A protein and the small-molecule ligand that binds it are described below.
Small molecule (SMILES): C[C@H](C(=O)O)c1ccc(-c2ccccc2)c(F)c1

Sequence of chain 1.A:
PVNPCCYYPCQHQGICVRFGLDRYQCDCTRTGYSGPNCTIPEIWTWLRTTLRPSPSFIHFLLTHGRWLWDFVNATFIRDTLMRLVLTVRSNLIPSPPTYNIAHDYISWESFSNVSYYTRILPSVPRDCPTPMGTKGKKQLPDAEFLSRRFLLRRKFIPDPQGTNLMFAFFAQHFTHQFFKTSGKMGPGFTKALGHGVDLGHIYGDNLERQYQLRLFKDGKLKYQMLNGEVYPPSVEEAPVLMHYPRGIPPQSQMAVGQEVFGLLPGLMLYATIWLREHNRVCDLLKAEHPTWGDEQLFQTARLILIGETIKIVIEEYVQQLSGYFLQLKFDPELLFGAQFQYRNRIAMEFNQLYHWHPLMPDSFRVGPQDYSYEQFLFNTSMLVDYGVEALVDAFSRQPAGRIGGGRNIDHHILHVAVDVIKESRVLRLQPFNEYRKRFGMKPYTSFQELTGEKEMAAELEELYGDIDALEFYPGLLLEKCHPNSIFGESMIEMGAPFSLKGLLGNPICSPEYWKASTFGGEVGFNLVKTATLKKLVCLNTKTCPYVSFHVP

Binding-site contacts:
Ligand atom C1 contacts residue SER510 of chain 1.A at 3.4 Å.
Ligand atom C5 contacts residue SER510 of chain 1.A at 4.0 Å.
Ligand atom O contacts residue TYR335 of chain 1.A at 2.6 Å (h-bond).
Ligand atom O1 contacts residue ALA507 of chain 1.A at 3.5 Å.
Ligand atom C1 contacts residue LEU332 of chain 1.A at 3.4 Å (hydrophobic).
Ligand atom C3 contacts residue ALA507 of chain 1.A at 3.7 Å (hydrophobic).
Ligand atom C12 contacts residue TYR335 of chain 1.A at 3.9 Å (hydrophobic).
Ligand atom C7 contacts residue SER510 of chain 1.A at 3.9 Å.
Ligand atom C3 contacts residue GLY506 of chain 1.A at 3.6 Å.
Ligand atom C5 contacts residue TRP367 of chain 1.A at 3.3 Å (hydrophobic).
Ligand atom C contacts residue SER510 of chain 1.A at 3.3 Å.
Ligand atom C14 contacts residue TYR335 of chain 1.A at 3.8 Å (hydrophobic).
Ligand atom C10 contacts residue ALA507 of chain 1.A at 4.0 Å (hydrophobic).
Ligand atom O1 contacts residue ARG100 of chain 1.A at 2.8 Å (salt-bridge).
Ligand atom O1 contacts residue VAL96 of chain 1.A at 3.7 Å.
Ligand atom F contacts residue ILE503 of chain 1.A at 3.6 Å.
Ligand atom C4 contacts residue TRP367 of chain 1.A at 3.7 Å (hydrophobic).
Ligand atom C4 contacts residue MET502 of chain 1.A at 3.9 Å (hydrophobic).
Ligand atom C8 contacts residue VAL329 of chain 1.A at 3.4 Å (hydrophobic).
Ligand atom O contacts residue ARG100 of chain 1.A at 2.8 Å (salt-bridge).
Ligand atom O1 contacts residue LEU511 of chain 1.A at 3.8 Å.
Ligand atom C7 contacts residue VAL329 of chain 1.A at 3.8 Å (hydrophobic).
Ligand atom C2 contacts residue SER510 of chain 1.A at 4.0 Å.
Ligand atom C7 contacts residue ALA507 of chain 1.A at 3.7 Å (hydrophobic).
Ligand atom C14 contacts residue ARG100 of chain 1.A at 3.1 Å.
Ligand atom C13 contacts residue VAL329 of chain 1.A at 3.8 Å (hydrophobic).
Ligand atom C3 contacts residue MET502 of chain 1.A at 3.9 Å (hydrophobic).
Ligand atom C9 contacts residue ALA507 of chain 1.A at 3.9 Å (hydrophobic).
Ligand atom C4 contacts residue GLY506 of chain 1.A at 3.8 Å.
Ligand atom C8 contacts residue ALA507 of chain 1.A at 3.8 Å (hydrophobic).
Ligand atom C contacts residue LEU332 of chain 1.A at 3.7 Å (hydrophobic).
Ligand atom C contacts residue TRP367 of chain 1.A at 3.7 Å (hydrophobic).
Ligand atom C2 contacts residue LEU332 of chain 1.A at 3.6 Å (hydrophobic).
Ligand atom F contacts residue LEU332 of chain 1.A at 3.9 Å.
Ligand atom C5 contacts residue TYR365 of chain 1.A at 3.7 Å (hydrophobic).
Ligand atom C13 contacts residue LEU339 of chain 1.A at 3.6 Å (hydrophobic).
Ligand atom C9 contacts residue VAL329 of chain 1.A at 3.7 Å (hydrophobic).
Ligand atom C6 contacts residue ALA507 of chain 1.A at 3.9 Å (hydrophobic).
Ligand atom C8 contacts residue LEU511 of chain 1.A at 4.0 Å (hydrophobic).
Ligand atom C contacts residue TYR365 of chain 1.A at 3.1 Å (hydrophobic).